A protein and the small-molecule ligand that binds it are described below.
Small molecule (SMILES): C[C@H](NC(=O)CNC(=O)[C@H](C)NC(=O)[C@H](C)NC(=O)[C@H](C)NC(=O)[C@H](C)NC(=O)[C@H](C)NC(=O)CNC(=O)CN)C(=O)NCC(=O)NCC(=O)NCC=O

Sequence of chain 1.CL:
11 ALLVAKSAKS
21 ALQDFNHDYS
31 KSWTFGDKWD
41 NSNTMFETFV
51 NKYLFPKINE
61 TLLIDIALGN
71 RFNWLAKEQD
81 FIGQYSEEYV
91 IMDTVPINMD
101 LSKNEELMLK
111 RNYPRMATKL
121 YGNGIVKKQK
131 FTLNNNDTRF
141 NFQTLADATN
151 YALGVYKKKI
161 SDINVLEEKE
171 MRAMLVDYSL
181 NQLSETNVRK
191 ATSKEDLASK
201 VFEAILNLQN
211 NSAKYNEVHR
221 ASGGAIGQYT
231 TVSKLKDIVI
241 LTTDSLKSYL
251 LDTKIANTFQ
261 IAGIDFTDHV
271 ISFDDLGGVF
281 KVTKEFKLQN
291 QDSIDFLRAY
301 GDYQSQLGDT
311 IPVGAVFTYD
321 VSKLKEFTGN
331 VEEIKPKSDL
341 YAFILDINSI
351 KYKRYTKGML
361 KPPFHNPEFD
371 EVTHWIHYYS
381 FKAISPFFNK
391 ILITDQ

Sequence of chain 1.FL:
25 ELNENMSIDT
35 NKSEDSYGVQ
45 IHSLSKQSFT

Binding-site contacts:
Ligand atom O contacts residue ASP39 of chain 1.FL at 2.9 Å (salt-bridge).
Ligand atom CB contacts residue ASP268 of chain 1.CL at 3.2 Å.
Ligand atom N contacts residue ASP39 of chain 1.FL at 3.6 Å.
Ligand atom N contacts residue SER40 of chain 1.FL at 4.1 Å.
Ligand atom C contacts residue ASP39 of chain 1.FL at 3.9 Å.
Ligand atom O contacts residue ASP33 of chain 1.FL at 3.9 Å.
Ligand atom CA contacts residue HIS46 of chain 1.FL at 3.6 Å.
Ligand atom CB contacts residue HIS46 of chain 1.FL at 4.2 Å.
Ligand atom CB contacts residue SER47 of chain 1.FL at 3.6 Å.
Ligand atom CA contacts residue SER47 of chain 1.FL at 3.8 Å.
Ligand atom N contacts residue SER47 of chain 1.FL at 4.4 Å.
Ligand atom CA contacts residue ILE45 of chain 1.FL at 3.9 Å (hydrophobic).
Ligand atom CB contacts residue ILE45 of chain 1.FL at 3.6 Å (hydrophobic).
Ligand atom O contacts residue HIS46 of chain 1.FL at 2.9 Å (h-bond).
Ligand atom C contacts residue HIS46 of chain 1.FL at 3.2 Å.
Ligand atom CA contacts residue ASP39 of chain 1.FL at 3.7 Å.
Ligand atom O contacts residue SER47 of chain 1.FL at 4.4 Å.
Ligand atom N contacts residue HIS46 of chain 1.FL at 3.5 Å (h-bond).
Ligand atom CB contacts residue ASP39 of chain 1.FL at 3.7 Å.
Ligand atom CA contacts residue SER40 of chain 1.FL at 4.0 Å.
Ligand atom N contacts residue ILE45 of chain 1.FL at 4.3 Å.